Binding-site contacts:
Ligand atom N1 contacts residue ALA200 of chain 1.A at 3.7 Å.
Ligand atom C31 contacts residue TRP227 of chain 1.A at 3.8 Å (hydrophobic).
Ligand atom C9 contacts residue GLY228 of chain 1.A at 3.6 Å.
Ligand atom C32 contacts residue TRP227 of chain 1.A at 3.9 Å (hydrophobic).
Ligand atom C3 contacts residue ASP199 of chain 1.A at 3.6 Å.
Ligand atom C9 contacts residue TRP227 of chain 1.A at 3.4 Å (hydrophobic).
Ligand atom N2 contacts residue ALA200 of chain 1.A at 3.3 Å (h-bond).
Ligand atom C4 contacts residue GLY228 of chain 1.A at 3.6 Å.
Ligand atom C3 contacts residue ALA200 of chain 1.A at 3.5 Å (hydrophobic).
Ligand atom C12 contacts residue GLU202 of chain 1.A at 3.7 Å.
Ligand atom C17 contacts residue TRP50 of chain 1.A at 3.8 Å (hydrophobic).
Ligand atom C4 contacts residue TRP227 of chain 1.A at 3.8 Å (hydrophobic).
Ligand atom C14 contacts residue SER205 of chain 1.A at 3.8 Å.
Ligand atom C16 contacts residue HIS43 of chain 1.A at 3.9 Å.
Ligand atom N2 contacts residue GLY230 of chain 1.A at 2.9 Å (h-bond).
Ligand atom C8 contacts residue SER205 of chain 1.A at 3.9 Å.
Ligand atom C13 contacts residue SER205 of chain 1.A at 3.7 Å.
Ligand atom C41 contacts residue HIS43 of chain 1.A at 3.7 Å.
Ligand atom O21 contacts residue GLY228 of chain 1.A at 3.0 Å (h-bond).
Ligand atom C22 contacts residue SER226 of chain 1.A at 3.5 Å.
Ligand atom CL30 contacts residue ILE179 of chain 1.A at 3.7 Å.
Ligand atom C9 contacts residue VAL225 of chain 1.A at 3.8 Å (hydrophobic).
Ligand atom C5 contacts residue GLY230 of chain 1.A at 3.6 Å.
Ligand atom C8 contacts residue SER226 of chain 1.A at 3.7 Å.
Ligand atom C25 contacts residue TYR47 of chain 1.A at 3.4 Å (hydrophobic).
Ligand atom O21 contacts residue TRP227 of chain 1.A at 3.4 Å.
Ligand atom CL30 contacts residue GLU94 of chain 1.A at 3.2 Å.
Ligand atom C8 contacts residue GLY228 of chain 1.A at 3.9 Å.
Ligand atom N1 contacts residue ASP199 of chain 1.A at 2.9 Å (salt-bridge).
Ligand atom C20 contacts residue TRP227 of chain 1.A at 3.9 Å (hydrophobic).
Ligand atom C42 contacts residue TRP50 of chain 1.A at 3.8 Å (hydrophobic).
Ligand atom C8 contacts residue TRP227 of chain 1.A at 3.5 Å (hydrophobic).
Ligand atom CL30 contacts residue ASN95 of chain 1.A at 3.7 Å.
Ligand atom N2 contacts residue ASP199 of chain 1.A at 2.8 Å (salt-bridge).
Ligand atom C42 contacts residue TYR47 of chain 1.A at 3.6 Å (hydrophobic).
Ligand atom N2 contacts residue CYS231 of chain 1.A at 3.8 Å.
Ligand atom C5 contacts residue GLY228 of chain 1.A at 3.8 Å.
Ligand atom N1 contacts residue GLY238 of chain 1.A at 3.5 Å.
Ligand atom C41 contacts residue LEU96 of chain 1.A at 3.1 Å (hydrophobic).
Ligand atom C26 contacts residue TYR47 of chain 1.A at 3.4 Å (hydrophobic).

The protein below binds the small molecule below.
Small molecule (SMILES): [H]/N=C(/N)c1ccc([C@H]2[C@H]3C(=O)N(Cc4ccc(Cl)cc4)[C@H](C(C)C)[C@H]3[C@@H]3CCCN32)cc1

Sequence of chain 1.A:
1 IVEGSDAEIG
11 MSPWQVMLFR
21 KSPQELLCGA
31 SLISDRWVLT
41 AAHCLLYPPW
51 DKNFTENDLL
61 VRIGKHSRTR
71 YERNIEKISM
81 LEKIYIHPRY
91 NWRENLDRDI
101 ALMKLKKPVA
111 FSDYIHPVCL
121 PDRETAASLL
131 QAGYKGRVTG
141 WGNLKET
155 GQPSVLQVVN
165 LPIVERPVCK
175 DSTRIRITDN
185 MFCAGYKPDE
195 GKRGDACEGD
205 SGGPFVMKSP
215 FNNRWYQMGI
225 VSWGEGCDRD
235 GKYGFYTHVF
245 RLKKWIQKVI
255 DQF